This protein binds this small molecule.
Small molecule (SMILES): N[C@@H](CCC(=O)O)C(=O)O

Binding-site contacts:
Ligand atom CA contacts residue PRO89 of chain 1.A at 4.1 Å (hydrophobic).
Ligand atom O contacts residue TYR61 of chain 1.A at 3.5 Å.
Ligand atom CA contacts residue THR91 of chain 1.A at 3.4 Å.
Ligand atom CD contacts residue THR143 of chain 1.A at 3.4 Å.
Ligand atom OXT contacts residue PRO89 of chain 1.A at 3.7 Å.
Ligand atom N contacts residue SER142 of chain 1.A at 4.1 Å.
Ligand atom OXT contacts residue ARG96 of chain 1.A at 2.8 Å (salt-bridge).
Ligand atom N contacts residue PRO89 of chain 1.A at 2.9 Å (h-bond).
Ligand atom N contacts residue GLU193 of chain 1.A at 2.7 Å (salt-bridge).
Ligand atom N contacts residue TYR61 of chain 1.A at 3.9 Å.
Ligand atom C contacts residue ARG96 of chain 1.A at 3.4 Å.
Ligand atom CD contacts residue LEU138 of chain 1.A at 3.9 Å (hydrophobic).
Ligand atom CB contacts residue TYR61 of chain 1.A at 3.6 Å (hydrophobic).
Ligand atom C contacts residue SER142 of chain 1.A at 3.3 Å.
Ligand atom OE2 contacts residue THR143 of chain 1.A at 3.2 Å (h-bond).
Ligand atom OE1 contacts residue GLU193 of chain 1.A at 3.8 Å.
Ligand atom OXT contacts residue THR91 of chain 1.A at 2.9 Å (h-bond).
Ligand atom CB contacts residue LEU138 of chain 1.A at 4.0 Å (hydrophobic).
Ligand atom C contacts residue PRO89 of chain 1.A at 4.3 Å (hydrophobic).
Ligand atom O contacts residue SER142 of chain 1.A at 2.8 Å (h-bond).
Ligand atom OE2 contacts residue GLY141 of chain 1.A at 3.4 Å.
Ligand atom OE1 contacts residue THR143 of chain 1.A at 2.8 Å (h-bond).
Ligand atom CG contacts residue LEU138 of chain 1.A at 3.7 Å (hydrophobic).
Ligand atom O contacts residue GLY141 of chain 1.A at 3.3 Å.
Ligand atom C contacts residue THR91 of chain 1.A at 3.6 Å.
Ligand atom O contacts residue ARG96 of chain 1.A at 2.8 Å (salt-bridge).
Ligand atom CG contacts residue GLU193 of chain 1.A at 3.5 Å.
Ligand atom N contacts residue TYR220 of chain 1.A at 3.6 Å.
Ligand atom OXT contacts residue SER142 of chain 1.A at 4.0 Å.
Ligand atom OXT contacts residue TYR61 of chain 1.A at 3.5 Å.
Ligand atom OXT contacts residue LEU90 of chain 1.A at 3.5 Å.
Ligand atom CB contacts residue GLU193 of chain 1.A at 4.0 Å.
Ligand atom CA contacts residue TYR61 of chain 1.A at 3.9 Å (hydrophobic).
Ligand atom CA contacts residue SER142 of chain 1.A at 3.3 Å.
Ligand atom CA contacts residue GLU193 of chain 1.A at 3.4 Å.
Ligand atom N contacts residue THR91 of chain 1.A at 2.9 Å (h-bond).
Ligand atom C contacts residue TYR61 of chain 1.A at 3.6 Å (hydrophobic).
Ligand atom OE2 contacts residue SER142 of chain 1.A at 3.2 Å (h-bond).
Ligand atom OE2 contacts residue LEU138 of chain 1.A at 4.1 Å.
Ligand atom CD contacts residue GLU193 of chain 1.A at 3.9 Å.

Sequence of chain 1.A:
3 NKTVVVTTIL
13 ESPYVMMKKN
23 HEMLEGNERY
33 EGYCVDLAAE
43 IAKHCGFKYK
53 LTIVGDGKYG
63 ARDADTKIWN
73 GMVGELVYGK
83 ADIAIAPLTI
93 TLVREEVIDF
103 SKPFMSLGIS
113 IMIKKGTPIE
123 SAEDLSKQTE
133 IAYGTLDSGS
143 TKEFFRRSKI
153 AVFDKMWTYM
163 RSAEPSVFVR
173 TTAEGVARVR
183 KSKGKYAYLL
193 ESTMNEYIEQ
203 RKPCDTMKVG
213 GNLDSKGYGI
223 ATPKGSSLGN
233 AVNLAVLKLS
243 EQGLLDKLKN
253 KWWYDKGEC